Binding-site contacts:
Ligand atom O contacts residue GLY643 of chain 1.A at 3.7 Å.
Ligand atom N contacts residue TYR722 of chain 1.A at 4.0 Å.
Ligand atom OD2 contacts residue GLY643 of chain 1.A at 3.1 Å.
Ligand atom OD1 contacts residue GLU695 of chain 1.A at 3.8 Å.
Ligand atom CB contacts residue GLU695 of chain 1.A at 3.9 Å.
Ligand atom C contacts residue SER644 of chain 1.A at 3.7 Å.
Ligand atom OXT contacts residue LEU474 of chain 1.A at 3.8 Å.
Ligand atom CB1 contacts residue GLU695 of chain 1.A at 3.2 Å.
Ligand atom CG2 contacts residue TYR445 of chain 1.A at 3.3 Å (hydrophobic).
Ligand atom CA contacts residue THR475 of chain 1.A at 3.2 Å.
Ligand atom CG contacts residue TYR445 of chain 1.A at 3.4 Å (hydrophobic).
Ligand atom CD2 contacts residue TYR445 of chain 1.A at 3.5 Å (hydrophobic).
Ligand atom OD2 contacts residue THR645 of chain 1.A at 3.0 Å (h-bond).
Ligand atom OD1 contacts residue THR645 of chain 1.A at 2.4 Å (h-bond).
Ligand atom CG1 contacts residue THR645 of chain 1.A at 3.2 Å.
Ligand atom CG1 contacts residue SER644 of chain 1.A at 3.9 Å.
Ligand atom OXT contacts residue ARG480 of chain 1.A at 2.7 Å (salt-bridge).
Ligand atom N contacts residue GLU695 of chain 1.A at 3.0 Å (salt-bridge).
Ligand atom C contacts residue ARG480 of chain 1.A at 3.4 Å.
Ligand atom OD1 contacts residue LEU640 of chain 1.A at 3.7 Å.
Ligand atom O contacts residue ARG480 of chain 1.A at 3.0 Å (salt-bridge).
Ligand atom CD contacts residue PRO473 of chain 1.A at 3.4 Å (hydrophobic).
Ligand atom OXT contacts residue THR475 of chain 1.A at 2.8 Å (h-bond).
Ligand atom OD2 contacts residue SER642 of chain 1.A at 3.9 Å.
Ligand atom CD1 contacts residue MET698 of chain 1.A at 3.7 Å (hydrophobic).
Ligand atom OXT contacts residue PRO473 of chain 1.A at 3.9 Å.
Ligand atom OD2 contacts residue SER644 of chain 1.A at 2.6 Å (h-bond).
Ligand atom CD contacts residue GLU695 of chain 1.A at 3.4 Å.
Ligand atom CD contacts residue TYR445 of chain 1.A at 3.5 Å (hydrophobic).
Ligand atom CA contacts residue SER644 of chain 1.A at 3.5 Å.
Ligand atom CB1 contacts residue LEU640 of chain 1.A at 3.7 Å (hydrophobic).
Ligand atom C contacts residue THR475 of chain 1.A at 3.3 Å.
Ligand atom OXT contacts residue TYR445 of chain 1.A at 4.0 Å.
Ligand atom CA contacts residue GLU695 of chain 1.A at 3.3 Å.
Ligand atom O contacts residue SER644 of chain 1.A at 3.2 Å (h-bond).
Ligand atom CG1 contacts residue LEU640 of chain 1.A at 3.8 Å (hydrophobic).
Ligand atom CG1 contacts residue GLU695 of chain 1.A at 3.8 Å.
Ligand atom N contacts residue THR475 of chain 1.A at 3.0 Å (h-bond).
Ligand atom CD1 contacts residue TYR445 of chain 1.A at 3.4 Å (hydrophobic).
Ligand atom N contacts residue PRO473 of chain 1.A at 3.3 Å (h-bond).

Sequence of chain 1.A:
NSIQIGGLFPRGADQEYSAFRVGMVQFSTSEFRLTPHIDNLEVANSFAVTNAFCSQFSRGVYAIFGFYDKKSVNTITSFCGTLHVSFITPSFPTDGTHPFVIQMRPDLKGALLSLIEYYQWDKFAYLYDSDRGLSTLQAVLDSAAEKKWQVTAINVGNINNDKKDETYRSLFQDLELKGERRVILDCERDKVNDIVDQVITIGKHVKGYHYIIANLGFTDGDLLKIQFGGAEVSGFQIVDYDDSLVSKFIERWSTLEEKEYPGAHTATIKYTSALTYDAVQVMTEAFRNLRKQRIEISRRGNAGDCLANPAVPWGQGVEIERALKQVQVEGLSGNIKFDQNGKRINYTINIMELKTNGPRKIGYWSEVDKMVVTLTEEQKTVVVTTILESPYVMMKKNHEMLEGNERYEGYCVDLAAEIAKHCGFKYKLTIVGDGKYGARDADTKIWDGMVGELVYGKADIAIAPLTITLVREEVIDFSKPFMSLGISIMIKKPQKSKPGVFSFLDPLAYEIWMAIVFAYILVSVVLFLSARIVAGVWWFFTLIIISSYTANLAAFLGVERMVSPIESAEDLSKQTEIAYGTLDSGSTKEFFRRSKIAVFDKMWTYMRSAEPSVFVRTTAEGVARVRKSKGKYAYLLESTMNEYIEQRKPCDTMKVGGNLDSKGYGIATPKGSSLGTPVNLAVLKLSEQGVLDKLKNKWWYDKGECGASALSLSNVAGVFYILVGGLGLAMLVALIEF

A protein and the small-molecule ligand that binds it are described below.
Small molecule (SMILES): C=C(C)[C@H]1CN[C@H](C(=O)O)[C@H]1CC(=O)O